Sequence of chain 3.F:
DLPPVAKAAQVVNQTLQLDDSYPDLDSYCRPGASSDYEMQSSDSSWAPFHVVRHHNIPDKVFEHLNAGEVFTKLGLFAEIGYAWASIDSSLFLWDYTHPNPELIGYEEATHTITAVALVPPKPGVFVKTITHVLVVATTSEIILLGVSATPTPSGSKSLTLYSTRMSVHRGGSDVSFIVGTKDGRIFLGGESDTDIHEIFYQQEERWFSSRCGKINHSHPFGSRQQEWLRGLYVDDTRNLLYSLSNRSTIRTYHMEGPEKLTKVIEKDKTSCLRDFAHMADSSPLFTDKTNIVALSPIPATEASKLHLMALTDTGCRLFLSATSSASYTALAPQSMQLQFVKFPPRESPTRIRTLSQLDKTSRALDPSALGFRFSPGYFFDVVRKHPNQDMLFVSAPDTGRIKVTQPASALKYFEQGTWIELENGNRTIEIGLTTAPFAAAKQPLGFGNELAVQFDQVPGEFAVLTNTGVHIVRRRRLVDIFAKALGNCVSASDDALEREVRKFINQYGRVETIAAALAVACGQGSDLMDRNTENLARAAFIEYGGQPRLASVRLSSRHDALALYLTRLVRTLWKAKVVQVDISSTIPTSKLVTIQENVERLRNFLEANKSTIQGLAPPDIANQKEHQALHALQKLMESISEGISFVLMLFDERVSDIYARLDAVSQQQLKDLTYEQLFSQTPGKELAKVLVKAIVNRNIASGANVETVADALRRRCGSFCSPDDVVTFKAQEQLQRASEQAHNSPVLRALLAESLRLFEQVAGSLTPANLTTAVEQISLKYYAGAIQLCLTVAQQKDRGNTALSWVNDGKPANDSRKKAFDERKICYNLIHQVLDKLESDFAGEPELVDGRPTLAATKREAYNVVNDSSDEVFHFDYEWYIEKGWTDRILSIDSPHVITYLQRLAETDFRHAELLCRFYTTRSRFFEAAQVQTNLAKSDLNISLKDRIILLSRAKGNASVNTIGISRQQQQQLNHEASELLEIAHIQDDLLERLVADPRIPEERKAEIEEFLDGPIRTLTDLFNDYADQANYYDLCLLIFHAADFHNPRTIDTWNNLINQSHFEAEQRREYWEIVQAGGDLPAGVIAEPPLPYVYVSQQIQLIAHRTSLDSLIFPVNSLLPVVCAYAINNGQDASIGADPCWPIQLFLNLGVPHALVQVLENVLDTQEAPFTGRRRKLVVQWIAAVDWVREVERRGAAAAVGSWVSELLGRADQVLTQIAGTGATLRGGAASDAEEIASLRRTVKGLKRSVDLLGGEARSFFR

Binding-site contacts:
Ligand atom NH1 contacts residue GLN1074 of chain 3.F at 3.8 Å.
Ligand atom CG2 contacts residue PHE1068 of chain 3.F at 3.6 Å (hydrophobic).
Ligand atom O contacts residue ARG1049 of chain 3.F at 3.0 Å.
Ligand atom N contacts residue ASN1069 of chain 3.F at 3.0 Å (h-bond).
Ligand atom NZ contacts residue ASP1073 of chain 3.F at 3.3 Å (salt-bridge).
Ligand atom NH2 contacts residue ASP1073 of chain 3.F at 3.0 Å (salt-bridge).
Ligand atom CD1 contacts residue THR1065 of chain 3.F at 2.6 Å.
Ligand atom CA contacts residue THR1065 of chain 3.F at 3.4 Å.
Ligand atom CD1 contacts residue LEU1064 of chain 3.F at 3.4 Å (hydrophobic).
Ligand atom CD1 contacts residue ILE1053 of chain 3.F at 3.6 Å (hydrophobic).
Ligand atom CA contacts residue THR1065 of chain 3.F at 2.7 Å.
Ligand atom N contacts residue THR1065 of chain 3.F at 3.8 Å.
Ligand atom CB contacts residue GLN1074 of chain 3.F at 3.3 Å.
Ligand atom C contacts residue THR1065 of chain 3.F at 2.9 Å.
Ligand atom CB contacts residue GLN1074 of chain 3.F at 3.7 Å.
Ligand atom CG1 contacts residue PHE1068 of chain 3.F at 3.6 Å (hydrophobic).
Ligand atom CA contacts residue ASN1069 of chain 3.F at 3.4 Å.
Ligand atom C contacts residue THR1065 of chain 3.F at 3.7 Å.
Ligand atom NE contacts residue GLN1074 of chain 3.F at 3.6 Å (h-bond).
Ligand atom C contacts residue ASN1069 of chain 3.F at 3.8 Å.
Ligand atom CD contacts residue ASN1069 of chain 3.F at 3.7 Å.
Ligand atom NH1 contacts residue ASP1073 of chain 3.F at 3.4 Å (salt-bridge).
Ligand atom CD2 contacts residue ALA1075 of chain 3.F at 3.6 Å (hydrophobic).
Ligand atom CD contacts residue GLN1074 of chain 3.F at 2.8 Å.
Ligand atom O contacts residue ASN1069 of chain 3.F at 3.0 Å (h-bond).
Ligand atom O contacts residue THR1065 of chain 3.F at 2.7 Å.
Ligand atom N contacts residue THR1065 of chain 3.F at 2.3 Å (h-bond).
Ligand atom CG2 contacts residue ASN1069 of chain 3.F at 3.3 Å.
Ligand atom O contacts residue THR1065 of chain 3.F at 3.5 Å (h-bond).
Ligand atom CD1 contacts residue PHE1068 of chain 3.F at 3.5 Å (hydrophobic).
Ligand atom C contacts residue ASN1069 of chain 3.F at 3.7 Å.
Ligand atom CZ contacts residue ASP1073 of chain 3.F at 3.6 Å.
Ligand atom CB contacts residue THR1065 of chain 3.F at 3.6 Å.
Ligand atom NH1 contacts residue ASN1069 of chain 3.F at 2.6 Å (h-bond).
Ligand atom CD2 contacts residue GLN1074 of chain 3.F at 3.2 Å.
Ligand atom CZ contacts residue GLN1074 of chain 3.F at 3.4 Å.
Ligand atom CD1 contacts residue ARG1049 of chain 3.F at 3.0 Å.
Ligand atom CG contacts residue THR1065 of chain 3.F at 3.6 Å.
Ligand atom CE2 contacts residue GLN1074 of chain 3.F at 3.3 Å.
Ligand atom CG contacts residue GLN1074 of chain 3.F at 3.5 Å.

The protein below binds the small molecule below.
Small molecule (SMILES): CC[C@H](C)[C@H](NC(=O)[C@@H](NC(=O)[C@H](CC(C)C)NC(=O)[C@@H](N)CCCCN)C(C)C)C(=O)N[C@@H](CC(N)=O)C(=O)N[C@@H](CCCCN)C(=O)N[C@@H](CC(=O)O)C(=O)N[C@@H](CCSC)C(=O)N[C@@H](CCCN=C(N)N)C(=O)N[C@H](C(=O)N[C@@H](CC(=O)O)C(=O)N[C@@H](CC(C)C)C(=O)N[C@@H](Cc1ccccc1)C(=O)N[C@@H](CO)C(=O)N1CCC[C@H]1C(=O)N1CCC[C@H]1C(=O)N[C@H](C=O)CC(N)=O)[C@@H](C)O